A protein and the small-molecule ligand that binds it are described below.
Small molecule (SMILES): C[C@H](CCC(=O)O)[C@H]1CC[C@H]2[C@@H]3[C@@H](O)C[C@@H]4C[C@@H](O)CC[C@]4(C)[C@H]3CC[C@]12C

Binding-site contacts:
Ligand atom C21 contacts residue HIS52 of chain 1.B at 3.8 Å.
Ligand atom C22 contacts residue ARG89 of chain 1.B at 3.9 Å.
Ligand atom C21 contacts residue ALA49 of chain 1.B at 3.6 Å (hydrophobic).
Ligand atom C3 contacts residue HIS205 of chain 1.B at 3.7 Å.
Ligand atom C19 contacts residue TRP212 of chain 1.B at 3.7 Å (hydrophobic).
Ligand atom C4 contacts residue PHE87 of chain 1.B at 3.9 Å (hydrophobic).
Ligand atom C1 contacts residue TRP212 of chain 1.B at 3.9 Å (hydrophobic).
Ligand atom C7 contacts residue SER90 of chain 1.B at 4.0 Å.
Ligand atom O1A contacts residue TYR127 of chain 1.B at 2.5 Å (h-bond).
Ligand atom C3 contacts residue MET86 of chain 1.B at 3.9 Å (hydrophobic).
Ligand atom O4 contacts residue ILE93 of chain 1.B at 3.1 Å.
Ligand atom C14 contacts residue SER90 of chain 1.B at 3.3 Å.
Ligand atom C9 contacts residue MET86 of chain 1.B at 3.9 Å (hydrophobic).
Ligand atom C15 contacts residue PHE94 of chain 1.B at 3.5 Å (hydrophobic).
Ligand atom C3 contacts residue PHE87 of chain 1.B at 3.6 Å (hydrophobic).
Ligand atom C24 contacts residue MET23 of chain 1.B at 3.9 Å (hydrophobic).
Ligand atom O4 contacts residue ARG89 of chain 1.B at 2.8 Å (salt-bridge).
Ligand atom C15 contacts residue LEU106 of chain 1.B at 4.0 Å (hydrophobic).
Ligand atom C21 contacts residue MET48 of chain 1.B at 3.6 Å (hydrophobic).
Ligand atom C6 contacts residue ILE110 of chain 1.B at 3.8 Å (hydrophobic).
Ligand atom C7 contacts residue ILE110 of chain 1.B at 3.7 Å (hydrophobic).
Ligand atom C18 contacts residue LEU45 of chain 1.B at 3.9 Å (hydrophobic).
Ligand atom C4 contacts residue TYR127 of chain 1.B at 3.8 Å (hydrophobic).
Ligand atom C24 contacts residue ARG89 of chain 1.B at 3.1 Å.
Ligand atom C17 contacts residue SER90 of chain 1.B at 4.0 Å.
Ligand atom C7 contacts residue TYR127 of chain 1.B at 3.9 Å (hydrophobic).
Ligand atom C3 contacts residue TYR119 of chain 1.B at 3.0 Å (hydrophobic).
Ligand atom C4 contacts residue TYR119 of chain 1.B at 4.0 Å (hydrophobic).
Ligand atom O1A contacts residue SER90 of chain 1.B at 2.9 Å (h-bond).
Ligand atom C8 contacts residue ILE110 of chain 1.B at 4.0 Å (hydrophobic).
Ligand atom C16 contacts residue SER90 of chain 1.B at 3.3 Å.
Ligand atom C15 contacts residue SER90 of chain 1.B at 3.4 Å.
Ligand atom O4A contacts residue ARG89 of chain 1.B at 2.8 Å (salt-bridge).
Ligand atom C2 contacts residue HIS205 of chain 1.B at 3.6 Å.
Ligand atom C19 contacts residue LEU45 of chain 1.B at 4.1 Å (hydrophobic).
Ligand atom C2 contacts residue MET86 of chain 1.B at 3.3 Å (hydrophobic).
Ligand atom C20 contacts residue MET48 of chain 1.B at 4.0 Å (hydrophobic).
Ligand atom C11 contacts residue MET86 of chain 1.B at 4.0 Å (hydrophobic).
Ligand atom O4A contacts residue HIS52 of chain 1.B at 3.2 Å.
Ligand atom O4 contacts residue MET23 of chain 1.B at 3.7 Å.

Sequence of chain 1.B:
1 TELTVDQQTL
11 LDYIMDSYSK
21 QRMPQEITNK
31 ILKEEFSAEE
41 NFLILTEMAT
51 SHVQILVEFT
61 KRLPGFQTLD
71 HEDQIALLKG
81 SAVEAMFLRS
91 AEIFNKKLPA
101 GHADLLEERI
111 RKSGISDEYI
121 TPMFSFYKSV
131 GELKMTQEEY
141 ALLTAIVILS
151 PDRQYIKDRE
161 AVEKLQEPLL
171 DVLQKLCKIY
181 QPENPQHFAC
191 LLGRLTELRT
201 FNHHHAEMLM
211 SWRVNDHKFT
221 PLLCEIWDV